Binding-site contacts:
Ligand atom CE1 contacts residue ARG83 of chain 1.F at 3.9 Å.
Ligand atom NE2 contacts residue ASP59 of chain 1.F at 2.5 Å (salt-bridge).
Ligand atom CB contacts residue GLU61 of chain 1.F at 4.2 Å.
Ligand atom CE1 contacts residue ASP59 of chain 1.F at 3.2 Å.
Ligand atom NE2 contacts residue GLU61 of chain 1.F at 3.7 Å.
Ligand atom ND1 contacts residue GLU61 of chain 1.F at 3.5 Å.
Ligand atom CD2 contacts residue ASP59 of chain 1.F at 3.3 Å.
Ligand atom CG contacts residue GLU61 of chain 1.F at 3.8 Å.
Ligand atom CD2 contacts residue GLU61 of chain 1.F at 3.8 Å.
Ligand atom CE1 contacts residue GLU61 of chain 1.F at 3.7 Å.
Ligand atom NE2 contacts residue ARG83 of chain 1.F at 4.2 Å.

A small-molecule ligand and the protein it binds are described below.
Small molecule (SMILES): N[C@@H](Cc1c[nH]c[nH+]1)C(=O)O

Sequence of chain 1.F:
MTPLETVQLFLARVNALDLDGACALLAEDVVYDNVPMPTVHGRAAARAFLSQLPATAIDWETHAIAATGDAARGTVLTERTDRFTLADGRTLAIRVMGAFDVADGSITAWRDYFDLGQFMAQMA